Binding-site contacts:
Ligand atom C8 contacts residue TYR218 of chain 2.A at 4.0 Å (hydrophobic).
Ligand atom O19 contacts residue SER142 of chain 2.A at 2.7 Å (h-bond).
Ligand atom C11 contacts residue VAL225 of chain 2.A at 3.9 Å (hydrophobic).
Ligand atom C24 contacts residue ASN152 of chain 2.A at 3.9 Å.
Ligand atom C1 contacts residue PHE259 of chain 2.A at 3.5 Å (hydrophobic).
Ligand atom C3 contacts residue MET279 of chain 2.A at 4.0 Å (hydrophobic).
Ligand atom C23 contacts residue ASN152 of chain 2.A at 3.7 Å.
Ligand atom C3 contacts residue VAL225 of chain 2.A at 4.0 Å (hydrophobic).
Ligand atom O4 contacts residue MET279 of chain 2.A at 3.6 Å.
Ligand atom C23 contacts residue TYR155 of chain 2.A at 3.4 Å (hydrophobic).
Ligand atom O29 contacts residue ASN152 of chain 2.A at 2.6 Å (h-bond).
Ligand atom C5 contacts residue HIS221 of chain 2.A at 3.5 Å.
Ligand atom O29 contacts residue TYR155 of chain 2.A at 3.3 Å.
Ligand atom N30 contacts residue GLY94 of chain 2.A at 3.2 Å.
Ligand atom C20 contacts residue GLY144 of chain 2.A at 3.6 Å.
Ligand atom C2 contacts residue GLU282 of chain 2.A at 3.5 Å.
Ligand atom C26 contacts residue PHE192 of chain 2.A at 3.4 Å (hydrophobic).
Ligand atom C28 contacts residue TYR155 of chain 2.A at 3.8 Å (hydrophobic).
Ligand atom C6 contacts residue VAL225 of chain 2.A at 4.0 Å (hydrophobic).
Ligand atom C13 contacts residue VAL143 of chain 2.A at 3.9 Å (hydrophobic).
Ligand atom O19 contacts residue CYS185 of chain 2.A at 3.9 Å.
Ligand atom C9 contacts residue LEU149 of chain 2.A at 3.8 Å (hydrophobic).
Ligand atom C28 contacts residue LEU95 of chain 2.A at 3.7 Å (hydrophobic).
Ligand atom C3 contacts residue HIS221 of chain 2.A at 3.5 Å.
Ligand atom N30 contacts residue VAL196 of chain 2.A at 3.5 Å.
Ligand atom C7 contacts residue TYR218 of chain 2.A at 3.6 Å (hydrophobic).
Ligand atom C20 contacts residue LEU149 of chain 2.A at 3.0 Å (hydrophobic).
Ligand atom N30 contacts residue LEU95 of chain 2.A at 2.8 Å (h-bond).
Ligand atom C12 contacts residue LEU149 of chain 2.A at 3.9 Å (hydrophobic).
Ligand atom C6 contacts residue LEU149 of chain 2.A at 4.0 Å (hydrophobic).
Ligand atom C25 contacts residue PHE192 of chain 2.A at 4.0 Å (hydrophobic).
Ligand atom O29 contacts residue LEU95 of chain 2.A at 3.1 Å (h-bond).
Ligand atom C28 contacts residue ASN152 of chain 2.A at 3.5 Å.
Ligand atom C22 contacts residue TYR155 of chain 2.A at 3.8 Å (hydrophobic).
Ligand atom C21 contacts residue TYR155 of chain 2.A at 3.6 Å (hydrophobic).
Ligand atom C3 contacts residue GLU282 of chain 2.A at 3.5 Å.
Ligand atom C5 contacts residue VAL225 of chain 2.A at 3.9 Å (hydrophobic).
Ligand atom O4 contacts residue HIS221 of chain 2.A at 2.8 Å.
Ligand atom O19 contacts residue GLY144 of chain 2.A at 3.8 Å.
Ligand atom O4 contacts residue GLU282 of chain 2.A at 2.6 Å (salt-bridge).

A small-molecule ligand and the protein it binds are described below.
Small molecule (SMILES): C[C@]12CC[C@@H]3c4ccc(O)cc4CC[C@H]3[C@@H]1C[C@H](Cc1cccc(C(N)=O)c1)[C@@H]2O

Sequence of chain 2.A:
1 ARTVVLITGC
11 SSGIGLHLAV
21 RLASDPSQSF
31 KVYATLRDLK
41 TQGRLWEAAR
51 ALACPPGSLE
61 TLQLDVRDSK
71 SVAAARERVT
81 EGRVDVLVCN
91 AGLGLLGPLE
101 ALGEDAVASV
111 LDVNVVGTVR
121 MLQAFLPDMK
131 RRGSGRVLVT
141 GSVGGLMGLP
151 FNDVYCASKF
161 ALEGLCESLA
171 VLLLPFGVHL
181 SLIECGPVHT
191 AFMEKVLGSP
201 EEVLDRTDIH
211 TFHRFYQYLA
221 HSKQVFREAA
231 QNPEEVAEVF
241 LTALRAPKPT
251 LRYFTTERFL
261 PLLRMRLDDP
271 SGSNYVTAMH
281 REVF